Sequence of chain 1.A:
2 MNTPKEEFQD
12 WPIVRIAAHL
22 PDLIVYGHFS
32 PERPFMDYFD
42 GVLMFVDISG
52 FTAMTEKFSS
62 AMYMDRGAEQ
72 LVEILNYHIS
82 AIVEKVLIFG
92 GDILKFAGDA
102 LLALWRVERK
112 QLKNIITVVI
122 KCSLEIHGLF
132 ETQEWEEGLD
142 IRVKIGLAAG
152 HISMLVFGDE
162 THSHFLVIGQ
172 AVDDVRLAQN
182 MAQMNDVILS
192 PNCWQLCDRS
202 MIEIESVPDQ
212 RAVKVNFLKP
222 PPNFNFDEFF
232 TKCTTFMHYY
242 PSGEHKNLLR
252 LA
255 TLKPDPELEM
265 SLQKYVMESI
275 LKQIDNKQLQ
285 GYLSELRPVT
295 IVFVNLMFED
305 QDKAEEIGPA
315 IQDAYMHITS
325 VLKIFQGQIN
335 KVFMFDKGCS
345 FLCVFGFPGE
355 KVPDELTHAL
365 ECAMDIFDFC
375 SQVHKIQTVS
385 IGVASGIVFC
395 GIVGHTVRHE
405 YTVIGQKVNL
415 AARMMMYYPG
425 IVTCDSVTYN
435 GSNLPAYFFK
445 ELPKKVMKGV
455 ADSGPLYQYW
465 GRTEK

A small-molecule ligand and the protein it binds are described below.
Small molecule (SMILES): CCOC(=O)COc1cccc(C(=O)c2nonc2N)c1

Binding-site contacts:
Ligand atom C1 contacts residue PHE297 of chain 1.A at 3.8 Å (hydrophobic).
Ligand atom C8 contacts residue PHE46 of chain 1.A at 3.8 Å (hydrophobic).
Ligand atom N21 contacts residue LEU167 of chain 1.A at 3.8 Å.
Ligand atom C11 contacts residue LYS96 of chain 1.A at 3.8 Å.
Ligand atom N17 contacts residue LEU103 of chain 1.A at 3.8 Å.
Ligand atom C4 contacts residue PHE337 of chain 1.A at 3.8 Å (hydrophobic).
Ligand atom C13 contacts residue PHE337 of chain 1.A at 3.3 Å (hydrophobic).
Ligand atom C1 contacts residue SER344 of chain 1.A at 3.1 Å.
Ligand atom C20 contacts residue VAL168 of chain 1.A at 3.6 Å (hydrophobic).
Ligand atom N19 contacts residue LEU167 of chain 1.A at 3.6 Å.
Ligand atom C12 contacts residue PHE339 of chain 1.A at 3.9 Å (hydrophobic).
Ligand atom N19 contacts residue VAL168 of chain 1.A at 3.0 Å (h-bond).
Ligand atom O5 contacts residue PHE339 of chain 1.A at 3.4 Å.
Ligand atom C11 contacts residue LEU103 of chain 1.A at 3.6 Å (hydrophobic).
Ligand atom N21 contacts residue VAL168 of chain 1.A at 2.8 Å (h-bond).
Ligand atom C10 contacts residue LEU103 of chain 1.A at 3.7 Å (hydrophobic).
Ligand atom C4 contacts residue ARG177 of chain 1.A at 3.8 Å.
Ligand atom O15 contacts residue MET338 of chain 1.A at 3.0 Å (h-bond).
Ligand atom C9 contacts residue ALA98 of chain 1.A at 3.6 Å (hydrophobic).
Ligand atom O7 contacts residue ALA98 of chain 1.A at 3.5 Å.
Ligand atom O15 contacts residue PHE337 of chain 1.A at 3.4 Å.
Ligand atom C13 contacts residue PHE339 of chain 1.A at 3.5 Å (hydrophobic).
Ligand atom C8 contacts residue ALA98 of chain 1.A at 3.8 Å (hydrophobic).
Ligand atom O18 contacts residue LYS96 of chain 1.A at 3.4 Å.
Ligand atom O15 contacts residue PHE339 of chain 1.A at 3.1 Å.
Ligand atom C9 contacts residue PHE46 of chain 1.A at 3.6 Å (hydrophobic).
Ligand atom C6 contacts residue PHE337 of chain 1.A at 3.6 Å (hydrophobic).
Ligand atom C14 contacts residue PHE339 of chain 1.A at 3.8 Å (hydrophobic).
Ligand atom O5 contacts residue ARG177 of chain 1.A at 2.8 Å (salt-bridge).
Ligand atom N21 contacts residue MET338 of chain 1.A at 2.9 Å (h-bond).
Ligand atom C12 contacts residue PHE337 of chain 1.A at 3.5 Å (hydrophobic).
Ligand atom C6 contacts residue ALA98 of chain 1.A at 3.6 Å (hydrophobic).
Ligand atom C16 contacts residue LEU103 of chain 1.A at 3.8 Å (hydrophobic).
Ligand atom C2 contacts residue LYS341 of chain 1.A at 3.7 Å.
Ligand atom O7 contacts residue PHE46 of chain 1.A at 3.9 Å.
Ligand atom O3 contacts residue PHE337 of chain 1.A at 3.1 Å.
Ligand atom C20 contacts residue LEU167 of chain 1.A at 3.7 Å (hydrophobic).
Ligand atom N17 contacts residue LYS96 of chain 1.A at 3.2 Å.
Ligand atom C10 contacts residue LYS96 of chain 1.A at 3.5 Å.
Ligand atom C14 contacts residue PHE337 of chain 1.A at 3.7 Å (hydrophobic).